Binding-site contacts:
Ligand atom C1 contacts residue ASN329 of chain 1.C at 1.4 Å.
Ligand atom C2 contacts residue ASN329 of chain 1.C at 2.5 Å.
Ligand atom O5 contacts residue ASN329 of chain 1.C at 2.3 Å (h-bond).
Ligand atom C5 contacts residue ASN329 of chain 1.C at 3.6 Å.
Ligand atom O7 contacts residue GLY325 of chain 1.C at 3.8 Å.
Ligand atom N2 contacts residue PHE328 of chain 1.C at 4.3 Å.
Ligand atom C7 contacts residue ASN329 of chain 1.C at 4.2 Å.
Ligand atom C7 contacts residue PHE324 of chain 1.C at 4.2 Å (hydrophobic).
Ligand atom C4 contacts residue ASN329 of chain 1.C at 4.2 Å.
Ligand atom C8 contacts residue PHE324 of chain 1.C at 3.4 Å (hydrophobic).
Ligand atom C8 contacts residue GLY325 of chain 1.C at 3.5 Å.
Ligand atom C3 contacts residue ASN329 of chain 1.C at 3.8 Å.
Ligand atom N2 contacts residue ASN329 of chain 1.C at 3.0 Å (h-bond).
Ligand atom N2 contacts residue GLY325 of chain 1.C at 3.8 Å.
Ligand atom C8 contacts residue PHE328 of chain 1.C at 3.3 Å (hydrophobic).
Ligand atom C7 contacts residue GLY325 of chain 1.C at 3.5 Å.

Sequence of chain 1.C:
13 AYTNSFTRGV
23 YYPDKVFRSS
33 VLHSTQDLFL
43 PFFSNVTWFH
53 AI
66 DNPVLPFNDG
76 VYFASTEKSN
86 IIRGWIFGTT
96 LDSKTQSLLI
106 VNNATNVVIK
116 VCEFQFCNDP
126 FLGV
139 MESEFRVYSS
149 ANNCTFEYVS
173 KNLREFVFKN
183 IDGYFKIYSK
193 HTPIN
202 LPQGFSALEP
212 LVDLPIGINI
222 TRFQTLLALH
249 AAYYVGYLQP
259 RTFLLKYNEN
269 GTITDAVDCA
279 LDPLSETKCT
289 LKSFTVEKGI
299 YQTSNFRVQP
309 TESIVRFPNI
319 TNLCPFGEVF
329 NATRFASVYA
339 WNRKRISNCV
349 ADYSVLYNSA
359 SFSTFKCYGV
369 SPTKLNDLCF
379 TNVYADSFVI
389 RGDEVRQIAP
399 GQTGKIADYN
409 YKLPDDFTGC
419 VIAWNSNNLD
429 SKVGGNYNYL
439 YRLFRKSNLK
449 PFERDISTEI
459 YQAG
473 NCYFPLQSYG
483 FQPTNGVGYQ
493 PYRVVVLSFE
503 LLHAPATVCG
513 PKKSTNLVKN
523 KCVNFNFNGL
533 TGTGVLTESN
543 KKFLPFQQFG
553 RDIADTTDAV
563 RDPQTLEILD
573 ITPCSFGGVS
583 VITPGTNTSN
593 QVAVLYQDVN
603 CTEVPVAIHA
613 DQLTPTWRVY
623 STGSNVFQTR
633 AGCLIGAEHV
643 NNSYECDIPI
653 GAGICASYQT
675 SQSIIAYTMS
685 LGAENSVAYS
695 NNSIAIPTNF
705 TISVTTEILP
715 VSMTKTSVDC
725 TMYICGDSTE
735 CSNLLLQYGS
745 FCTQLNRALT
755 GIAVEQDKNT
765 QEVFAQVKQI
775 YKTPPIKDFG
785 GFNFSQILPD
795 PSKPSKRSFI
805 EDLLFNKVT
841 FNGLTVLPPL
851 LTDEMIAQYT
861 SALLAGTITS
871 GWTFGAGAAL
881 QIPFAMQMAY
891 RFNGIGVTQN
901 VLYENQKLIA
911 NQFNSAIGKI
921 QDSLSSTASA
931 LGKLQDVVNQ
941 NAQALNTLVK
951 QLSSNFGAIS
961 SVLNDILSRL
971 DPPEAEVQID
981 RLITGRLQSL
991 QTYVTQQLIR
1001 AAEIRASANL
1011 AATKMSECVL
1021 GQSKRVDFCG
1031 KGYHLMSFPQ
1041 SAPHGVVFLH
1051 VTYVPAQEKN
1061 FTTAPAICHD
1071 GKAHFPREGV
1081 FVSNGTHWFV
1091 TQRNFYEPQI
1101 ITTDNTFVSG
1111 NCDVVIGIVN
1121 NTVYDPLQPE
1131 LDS

This protein binds this small molecule.
Small molecule (SMILES): CC(=O)N[C@@H]1[C@@H](O)[C@H](O)[C@@H](CO)O[C@H]1O